Sequence of chain 1.B:
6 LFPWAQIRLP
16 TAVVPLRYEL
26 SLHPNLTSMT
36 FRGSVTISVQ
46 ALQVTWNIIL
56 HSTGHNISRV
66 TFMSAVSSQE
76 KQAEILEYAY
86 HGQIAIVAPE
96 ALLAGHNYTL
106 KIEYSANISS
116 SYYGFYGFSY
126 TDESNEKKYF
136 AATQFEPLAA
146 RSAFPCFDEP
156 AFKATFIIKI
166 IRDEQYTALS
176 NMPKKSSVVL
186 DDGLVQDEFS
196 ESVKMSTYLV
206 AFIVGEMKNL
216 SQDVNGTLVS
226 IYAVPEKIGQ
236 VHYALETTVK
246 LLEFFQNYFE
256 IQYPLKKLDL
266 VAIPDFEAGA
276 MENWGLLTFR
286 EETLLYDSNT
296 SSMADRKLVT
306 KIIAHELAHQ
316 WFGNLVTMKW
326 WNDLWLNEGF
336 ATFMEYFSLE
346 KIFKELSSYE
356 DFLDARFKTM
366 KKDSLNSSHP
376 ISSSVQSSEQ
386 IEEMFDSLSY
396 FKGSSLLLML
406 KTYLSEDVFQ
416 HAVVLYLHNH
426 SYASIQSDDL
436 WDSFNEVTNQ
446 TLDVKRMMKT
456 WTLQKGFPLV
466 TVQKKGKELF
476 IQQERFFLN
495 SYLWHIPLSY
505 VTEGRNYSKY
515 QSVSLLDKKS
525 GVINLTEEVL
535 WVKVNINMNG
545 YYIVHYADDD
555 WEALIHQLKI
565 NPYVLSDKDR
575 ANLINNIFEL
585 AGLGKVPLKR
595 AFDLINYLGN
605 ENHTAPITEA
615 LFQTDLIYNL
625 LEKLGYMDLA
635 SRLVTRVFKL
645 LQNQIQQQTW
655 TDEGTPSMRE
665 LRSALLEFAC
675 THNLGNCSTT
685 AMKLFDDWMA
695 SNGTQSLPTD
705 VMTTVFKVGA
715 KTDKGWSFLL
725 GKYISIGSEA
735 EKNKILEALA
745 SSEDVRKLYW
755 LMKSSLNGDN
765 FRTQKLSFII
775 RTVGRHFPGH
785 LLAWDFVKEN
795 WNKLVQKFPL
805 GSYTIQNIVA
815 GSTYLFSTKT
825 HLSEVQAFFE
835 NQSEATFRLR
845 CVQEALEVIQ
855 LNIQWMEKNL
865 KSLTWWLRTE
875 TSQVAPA

Binding-site contacts:
Ligand atom C7 contacts residue ASP292 of chain 1.B at 4.4 Å.
Ligand atom C5 contacts residue ASN294 of chain 1.B at 3.7 Å.
Ligand atom C2 contacts residue ASN294 of chain 1.B at 2.5 Å.
Ligand atom C4 contacts residue ASN294 of chain 1.B at 4.3 Å.
Ligand atom O6 contacts residue ASN294 of chain 1.B at 4.2 Å.
Ligand atom C1 contacts residue ASN294 of chain 1.B at 1.4 Å.
Ligand atom N2 contacts residue ASP292 of chain 1.B at 4.4 Å.
Ligand atom O5 contacts residue ASN294 of chain 1.B at 2.4 Å (h-bond).
Ligand atom N2 contacts residue ASN294 of chain 1.B at 2.9 Å (h-bond).
Ligand atom C3 contacts residue ASN294 of chain 1.B at 3.8 Å.
Ligand atom C8 contacts residue ASP292 of chain 1.B at 3.7 Å.
Ligand atom O7 contacts residue ASN294 of chain 1.B at 4.1 Å.
Ligand atom C6 contacts residue ASN294 of chain 1.B at 4.5 Å.
Ligand atom C7 contacts residue ASN294 of chain 1.B at 3.7 Å.

This small molecule binds to this protein.
Small molecule (SMILES): CC(=O)N[C@@H]1[C@@H](O)[C@H](O)[C@@H](CO)O[C@H]1O